Sequence of chain 1.C:
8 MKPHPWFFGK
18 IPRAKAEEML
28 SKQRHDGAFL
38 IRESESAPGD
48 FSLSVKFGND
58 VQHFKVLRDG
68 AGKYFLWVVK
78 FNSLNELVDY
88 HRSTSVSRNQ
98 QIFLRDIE

Binding-site contacts:
Ligand atom CD2 contacts residue ARG20 of chain 1.C at 3.5 Å.
Ligand atom O2P contacts residue ARG39 of chain 1.C at 2.8 Å (salt-bridge).
Ligand atom P contacts residue SER41 of chain 1.C at 3.7 Å.
Ligand atom P contacts residue SER49 of chain 1.C at 3.8 Å.
Ligand atom O1P contacts residue ARG39 of chain 1.C at 2.9 Å (salt-bridge).
Ligand atom ND2 contacts residue LEU73 of chain 1.C at 2.8 Å (h-bond).
Ligand atom C contacts residue HIS60 of chain 1.C at 3.4 Å.
Ligand atom OD1 contacts residue PHE61 of chain 1.C at 3.5 Å.
Ligand atom O contacts residue TRP74 of chain 1.C at 3.8 Å.
Ligand atom P contacts residue ARG39 of chain 1.C at 3.7 Å.
Ligand atom CB contacts residue TRP74 of chain 1.C at 3.7 Å (hydrophobic).
Ligand atom O3P contacts residue SER41 of chain 1.C at 3.6 Å.
Ligand atom CE2 contacts residue ARG20 of chain 1.C at 3.2 Å.
Ligand atom OD1 contacts residue LYS62 of chain 1.C at 2.9 Å (salt-bridge).
Ligand atom CG1 contacts residue PHE61 of chain 1.C at 3.7 Å (hydrophobic).
Ligand atom CG2 contacts residue GLN59 of chain 1.C at 3.8 Å.
Ligand atom CE2 contacts residue SER49 of chain 1.C at 3.6 Å.
Ligand atom CA contacts residue TRP74 of chain 1.C at 3.6 Å (hydrophobic).
Ligand atom O3P contacts residue SER43 of chain 1.C at 2.7 Å (h-bond).
Ligand atom ND2 contacts residue LYS62 of chain 1.C at 2.8 Å (salt-bridge).
Ligand atom N contacts residue HIS60 of chain 1.C at 2.8 Å (h-bond).
Ligand atom O contacts residue ARG20 of chain 1.C at 2.5 Å (salt-bridge).
Ligand atom P contacts residue SER43 of chain 1.C at 3.5 Å.
Ligand atom OH contacts residue SER43 of chain 1.C at 3.2 Å (h-bond).
Ligand atom CG contacts residue LEU73 of chain 1.C at 3.5 Å (hydrophobic).
Ligand atom O1P contacts residue SER49 of chain 1.C at 2.6 Å (h-bond).
Ligand atom O2P contacts residue ARG20 of chain 1.C at 2.7 Å (salt-bridge).
Ligand atom CG2 contacts residue LYS62 of chain 1.C at 3.8 Å.
Ligand atom CB contacts residue PHE61 of chain 1.C at 3.6 Å (hydrophobic).
Ligand atom CE1 contacts residue LYS62 of chain 1.C at 3.7 Å.
Ligand atom CD1 contacts residue LYS62 of chain 1.C at 3.8 Å.
Ligand atom CA contacts residue HIS60 of chain 1.C at 3.2 Å.
Ligand atom CZ contacts residue ARG20 of chain 1.C at 3.5 Å.
Ligand atom O1P contacts residue SER41 of chain 1.C at 2.9 Å (h-bond).
Ligand atom CB contacts residue HIS60 of chain 1.C at 3.6 Å.
Ligand atom CG2 contacts residue HIS60 of chain 1.C at 3.7 Å.
Ligand atom CB contacts residue LEU73 of chain 1.C at 3.4 Å (hydrophobic).
Ligand atom C contacts residue ARG20 of chain 1.C at 3.3 Å.
Ligand atom CG contacts residue LYS62 of chain 1.C at 3.6 Å.
Ligand atom CD2 contacts residue LYS62 of chain 1.C at 3.8 Å.

A protein and the small-molecule ligand that binds it are described below.
Small molecule (SMILES): CC(=O)N[C@@H](Cc1ccc(OP(=O)(O)O)cc1)C(=O)N[C@H](C(=O)N[C@@H](CC(N)=O)C(=O)N[C@H](C(=O)O)C(C)C)C(C)C